Binding-site contacts:
Ligand atom O2 contacts residue A6 of chain 1.F at 3.4 Å.
Ligand atom N6 contacts residue U4 of chain 1.F at 3.1 Å (h-bond).
Ligand atom P contacts residue G2 of chain 1.F at 3.3 Å.
Ligand atom N3 contacts residue U3 of chain 1.F at 2.8 Å (h-bond).
Ligand atom OP1 contacts residue A1 of chain 1.F at 3.2 Å.
Ligand atom C2 contacts residue PRO6 of chain 1.A at 3.7 Å (hydrophobic).
Ligand atom C6 contacts residue PHE23 of chain 1.A at 3.4 Å (hydrophobic).
Ligand atom C2 contacts residue A6 of chain 1.F at 3.5 Å.
Ligand atom N6 contacts residue A5 of chain 1.F at 3.1 Å (h-bond).
Ligand atom N3 contacts residue A5 of chain 1.F at 3.1 Å (h-bond).
Ligand atom O2' contacts residue U4 of chain 1.F at 3.3 Å (h-bond).
Ligand atom N3 contacts residue A5 of chain 1.F at 3.6 Å.
Ligand atom C4 contacts residue PHE23 of chain 1.A at 3.5 Å (hydrophobic).
Ligand atom N7 contacts residue PHE23 of chain 1.A at 3.7 Å.
Ligand atom OP2 contacts residue G2 of chain 1.F at 3.3 Å (h-bond).
Ligand atom N1 contacts residue U7 of chain 1.F at 3.0 Å (h-bond).
Ligand atom C5 contacts residue PHE23 of chain 1.A at 3.4 Å (hydrophobic).
Ligand atom C2 contacts residue A5 of chain 1.F at 3.3 Å.
Ligand atom O2 contacts residue U4 of chain 1.F at 3.6 Å (h-bond).
Ligand atom N6 contacts residue PHE23 of chain 1.A at 3.5 Å.
Ligand atom N6 contacts residue CYS7 of chain 1.A at 3.6 Å (h-bond).
Ligand atom C6 contacts residue U7 of chain 1.F at 3.6 Å.
Ligand atom C2 contacts residue U3 of chain 1.F at 3.4 Å.
Ligand atom C1' contacts residue U4 of chain 1.F at 3.4 Å.
Ligand atom O6 contacts residue U7 of chain 1.F at 2.7 Å (h-bond).
Ligand atom N1 contacts residue PRO6 of chain 1.A at 3.7 Å.
Ligand atom N1 contacts residue U4 of chain 1.F at 3.3 Å (h-bond).
Ligand atom N3 contacts residue A6 of chain 1.F at 3.3 Å (h-bond).
Ligand atom C6 contacts residue A5 of chain 1.F at 3.3 Å.
Ligand atom N1 contacts residue CYS7 of chain 1.A at 3.6 Å.
Ligand atom OP1 contacts residue G2 of chain 1.F at 2.6 Å (h-bond).
Ligand atom N6 contacts residue CYS21 of chain 1.A at 3.5 Å (h-bond).
Ligand atom N1 contacts residue LYS8 of chain 1.A at 3.1 Å (salt-bridge).
Ligand atom O2 contacts residue U3 of chain 1.F at 2.8 Å.
Ligand atom O4 contacts residue A5 of chain 1.F at 3.1 Å (h-bond).
Ligand atom N1 contacts residue PHE23 of chain 1.A at 3.6 Å.
Ligand atom N1 contacts residue A5 of chain 1.F at 3.1 Å (h-bond).
Ligand atom O4 contacts residue A6 of chain 1.F at 3.1 Å (h-bond).
Ligand atom N6 contacts residue PHE9 of chain 1.A at 3.6 Å.
Ligand atom C2 contacts residue LYS8 of chain 1.A at 3.6 Å.

Sequence of chain 1.A:
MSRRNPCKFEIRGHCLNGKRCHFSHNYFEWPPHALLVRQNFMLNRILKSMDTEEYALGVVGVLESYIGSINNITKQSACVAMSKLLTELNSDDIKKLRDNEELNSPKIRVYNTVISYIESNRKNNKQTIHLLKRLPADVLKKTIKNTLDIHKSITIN

The protein below binds the small molecule below.
Small molecule (SMILES): Nc1nc2c(ncn2[C@@H]2O[C@H](COP(=O)=O)[C@@H](OPOC[C@H]3O[C@@H](n4ccc(=O)[nH]c4=O)[C@H](O)[C@@H]3O[P](=O)(O)OC[C@H]3O[C@@H](n4ccc(=O)[nH]c4=O)[C@H](O)[C@@H]3O[P](=O)(O)OC[C@H]3O[C@@H](n4cnc5c4NC=NC5N)[C@H](O)[C@@H]3O[P](=O)(O)OC[C@H]3O[C@@H](n4cnc5c4NC=NC5N)[C@H](O)[C@@H]3O[P](=O)(O)OC[C@H]3O[C@@H](n4ccc(=O)[nH]c4=O)[C@H](O)[C@@H]3O)[C@H]2O)c(=O)[nH]1